Sequence of chain 4.A:
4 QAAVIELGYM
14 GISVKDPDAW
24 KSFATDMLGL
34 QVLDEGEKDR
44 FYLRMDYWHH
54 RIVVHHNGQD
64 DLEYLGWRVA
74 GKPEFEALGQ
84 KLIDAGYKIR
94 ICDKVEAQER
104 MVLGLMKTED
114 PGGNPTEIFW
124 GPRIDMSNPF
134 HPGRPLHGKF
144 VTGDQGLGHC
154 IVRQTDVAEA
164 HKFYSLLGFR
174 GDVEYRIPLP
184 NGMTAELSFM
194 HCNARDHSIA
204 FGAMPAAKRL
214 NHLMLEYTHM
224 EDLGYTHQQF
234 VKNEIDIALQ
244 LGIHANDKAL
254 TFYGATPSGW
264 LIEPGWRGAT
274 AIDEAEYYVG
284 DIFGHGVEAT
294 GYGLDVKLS

This protein binds this small molecule.
Small molecule (SMILES): Cc1ccc(O)c(O)c1

Binding-site contacts:
Ligand atom O4 contacts residue HIS152 of chain 4.A at 2.9 Å (h-bond).
Ligand atom C1 contacts residue HIS247 of chain 4.A at 3.5 Å.
Ligand atom C2 contacts residue TYR256 of chain 4.A at 3.3 Å (hydrophobic).
Ligand atom C3 contacts residue HIS247 of chain 4.A at 3.4 Å.
Ligand atom C2 contacts residue HIS247 of chain 4.A at 3.5 Å.
Ligand atom C3 contacts residue TYR256 of chain 4.A at 3.0 Å (hydrophobic).
Ligand atom C6 contacts residue TYR178 of chain 4.A at 3.6 Å (hydrophobic).
Ligand atom C6 contacts residue PHE192 of chain 4.A at 3.6 Å (hydrophobic).
Ligand atom O3 contacts residue GLU266 of chain 4.A at 3.5 Å (salt-bridge).
Ligand atom C2 contacts residue LEU301 of chain 4.A at 4.1 Å (hydrophobic).
Ligand atom C contacts residue PHE192 of chain 4.A at 3.8 Å (hydrophobic).
Ligand atom C contacts residue TYR178 of chain 4.A at 3.7 Å (hydrophobic).
Ligand atom C6 contacts residue HIS247 of chain 4.A at 3.2 Å.
Ligand atom C6 contacts residue ASN249 of chain 4.A at 3.5 Å.
Ligand atom C5 contacts residue HIS200 of chain 4.A at 3.5 Å.
Ligand atom C4 contacts residue HIS247 of chain 4.A at 3.2 Å.
Ligand atom O3 contacts residue TYR256 of chain 4.A at 2.6 Å (h-bond).
Ligand atom C4 contacts residue TYR256 of chain 4.A at 3.8 Å (hydrophobic).
Ligand atom C2 contacts residue PHE192 of chain 4.A at 4.0 Å (hydrophobic).
Ligand atom C5 contacts residue PHE192 of chain 4.A at 3.6 Å (hydrophobic).
Ligand atom C1 contacts residue PHE192 of chain 4.A at 3.5 Å (hydrophobic).
Ligand atom C3 contacts residue HIS215 of chain 4.A at 4.1 Å.
Ligand atom C4 contacts residue HIS152 of chain 4.A at 4.1 Å.
Ligand atom C contacts residue LEU301 of chain 4.A at 3.9 Å (hydrophobic).
Ligand atom O4 contacts residue HIS247 of chain 4.A at 3.5 Å (h-bond).
Ligand atom O3 contacts residue FE21 of chain 4.B at 2.1 Å.
Ligand atom C3 contacts residue PHE192 of chain 4.A at 4.0 Å (hydrophobic).
Ligand atom O4 contacts residue FE21 of chain 4.B at 2.2 Å.
Ligand atom O4 contacts residue HIS200 of chain 4.A at 2.6 Å (h-bond).
Ligand atom C4 contacts residue HIS200 of chain 4.A at 3.3 Å.
Ligand atom O3 contacts residue HIS247 of chain 4.A at 4.1 Å.
Ligand atom C5 contacts residue ASN249 of chain 4.A at 3.3 Å.
Ligand atom C5 contacts residue HIS247 of chain 4.A at 3.3 Å.
Ligand atom C4 contacts residue FE21 of chain 4.B at 3.0 Å.
Ligand atom C4 contacts residue PHE192 of chain 4.A at 3.8 Å (hydrophobic).
Ligand atom O3 contacts residue HIS152 of chain 4.A at 4.0 Å.
Ligand atom C3 contacts residue FE21 of chain 4.B at 2.9 Å.
Ligand atom O3 contacts residue HIS215 of chain 4.A at 2.8 Å.
Ligand atom O3 contacts residue ILE154 of chain 4.A at 4.0 Å.
Ligand atom O4 contacts residue GLU266 of chain 4.A at 3.6 Å.